Binding-site contacts:
Ligand atom C4 contacts residue THR112 of chain 1.A at 4.3 Å.
Ligand atom O1 contacts residue TYR40 of chain 1.A at 3.3 Å.
Ligand atom O1 contacts residue LYS39 of chain 1.A at 3.8 Å.
Ligand atom O6A contacts residue HIS111 of chain 1.A at 4.2 Å.
Ligand atom O1 contacts residue TYR229 of chain 1.A at 2.5 Å (h-bond).
Ligand atom C6 contacts residue ARG47 of chain 1.A at 4.2 Å.
Ligand atom O2 contacts residue LYS39 of chain 1.A at 2.7 Å (salt-bridge).
Ligand atom O6B contacts residue SER38 of chain 1.A at 3.2 Å (h-bond).
Ligand atom O5 contacts residue HIS175 of chain 1.A at 3.9 Å.
Ligand atom O6B contacts residue ARG47 of chain 1.A at 3.5 Å (salt-bridge).
Ligand atom C6 contacts residue TYR40 of chain 1.A at 4.3 Å (hydrophobic).
Ligand atom C4 contacts residue HIS111 of chain 1.A at 4.3 Å.
Ligand atom O6A contacts residue ARG47 of chain 1.A at 4.1 Å.
Ligand atom O3 contacts residue THR112 of chain 1.A at 4.0 Å.
Ligand atom O4 contacts residue SER38 of chain 1.A at 4.0 Å.
Ligand atom O1 contacts residue ARG222 of chain 1.A at 3.7 Å.
Ligand atom O6B contacts residue TYR40 of chain 1.A at 3.4 Å.
Ligand atom O4 contacts residue THR112 of chain 1.A at 3.1 Å (h-bond).
Ligand atom C1 contacts residue LYS39 of chain 1.A at 4.4 Å.
Ligand atom C2 contacts residue LYS39 of chain 1.A at 3.9 Å.
Ligand atom O2 contacts residue TYR40 of chain 1.A at 4.1 Å.
Ligand atom C3 contacts residue TRP119 of chain 1.A at 4.3 Å (hydrophobic).
Ligand atom O4 contacts residue HIS111 of chain 1.A at 3.3 Å (h-bond).
Ligand atom C2 contacts residue TRP119 of chain 1.A at 4.0 Å (hydrophobic).
Ligand atom C1 contacts residue TYR40 of chain 1.A at 4.0 Å (hydrophobic).
Ligand atom O3 contacts residue TRP119 of chain 1.A at 3.9 Å.
Ligand atom C3 contacts residue HIS175 of chain 1.A at 3.3 Å.
Ligand atom O3 contacts residue HIS175 of chain 1.A at 4.2 Å.
Ligand atom O1 contacts residue HIS175 of chain 1.A at 4.3 Å.
Ligand atom C5 contacts residue HIS175 of chain 1.A at 3.8 Å.
Ligand atom C4 contacts residue SER38 of chain 1.A at 4.0 Å.
Ligand atom C1 contacts residue ARG222 of chain 1.A at 4.2 Å.
Ligand atom C6 contacts residue SER38 of chain 1.A at 3.9 Å.
Ligand atom C1 contacts residue TYR229 of chain 1.A at 3.9 Å (hydrophobic).
Ligand atom C2 contacts residue HIS175 of chain 1.A at 3.5 Å.
Ligand atom O5 contacts residue TYR40 of chain 1.A at 3.6 Å.
Ligand atom C4 contacts residue HIS175 of chain 1.A at 4.1 Å.
Ligand atom O5 contacts residue ARG222 of chain 1.A at 3.7 Å.
Ligand atom C5 contacts residue HIS111 of chain 1.A at 4.2 Å.
Ligand atom C1 contacts residue HIS175 of chain 1.A at 3.2 Å.

Sequence of chain 1.A:
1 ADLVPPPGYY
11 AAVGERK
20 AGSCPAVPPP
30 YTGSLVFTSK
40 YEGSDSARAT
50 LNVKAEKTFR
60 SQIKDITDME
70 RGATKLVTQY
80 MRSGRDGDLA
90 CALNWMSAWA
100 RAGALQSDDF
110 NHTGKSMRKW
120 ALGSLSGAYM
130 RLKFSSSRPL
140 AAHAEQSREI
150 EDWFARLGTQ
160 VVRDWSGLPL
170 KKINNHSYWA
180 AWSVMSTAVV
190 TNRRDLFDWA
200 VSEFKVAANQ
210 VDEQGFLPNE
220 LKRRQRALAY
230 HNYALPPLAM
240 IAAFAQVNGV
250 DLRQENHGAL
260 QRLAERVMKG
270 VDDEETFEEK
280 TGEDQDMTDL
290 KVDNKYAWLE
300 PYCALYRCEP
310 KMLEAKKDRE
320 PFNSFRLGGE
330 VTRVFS

A protein and the small-molecule ligand that binds it are described below.
Small molecule (SMILES): O=C(O)[C@H]1O[C@@H](O)[C@@H](O)[C@@H](O)[C@@H]1O